Binding-site contacts:
Ligand atom C3 contacts residue TYR76 of chain 1.B at 3.8 Å (hydrophobic).
Ligand atom C1 contacts residue SER114 of chain 1.A at 3.5 Å.
Ligand atom C1 contacts residue TRP118 of chain 1.A at 3.7 Å (hydrophobic).
Ligand atom C4 contacts residue VAL52 of chain 1.B at 4.0 Å (hydrophobic).
Ligand atom C3 contacts residue CSO115 of chain 1.A at 3.5 Å.
Ligand atom C2 contacts residue CSO115 of chain 1.A at 2.5 Å.
Ligand atom C2 contacts residue CSD113 of chain 1.A at 3.8 Å.
Ligand atom C2 contacts residue SER114 of chain 1.A at 3.9 Å.
Ligand atom C4 contacts residue CSO115 of chain 1.A at 2.8 Å.
Ligand atom C3 contacts residue LYS56 of chain 1.B at 4.5 Å.
Ligand atom C3 contacts residue TYR72 of chain 1.B at 4.3 Å (hydrophobic).
Ligand atom C2 contacts residue LYS56 of chain 1.B at 4.4 Å.
Ligand atom C3 contacts residue CSD113 of chain 1.A at 3.4 Å.
Ligand atom C1 contacts residue TYR37 of chain 1.B at 3.9 Å (hydrophobic).
Ligand atom C contacts residue CSO115 of chain 1.A at 1.3 Å.
Ligand atom C4 contacts residue GLN91 of chain 1.A at 3.7 Å.
Ligand atom C contacts residue CSD113 of chain 1.A at 3.1 Å.
Ligand atom N contacts residue SER114 of chain 1.A at 2.6 Å (h-bond).
Ligand atom N contacts residue CSD113 of chain 1.A at 2.9 Å (h-bond).
Ligand atom C2 contacts residue FE1 of chain 1.C at 4.3 Å.
Ligand atom C4 contacts residue LYS56 of chain 1.B at 3.9 Å.
Ligand atom C contacts residue LYS56 of chain 1.B at 4.2 Å.
Ligand atom N contacts residue CYS110 of chain 1.A at 4.3 Å.
Ligand atom N contacts residue CSO115 of chain 1.A at 2.3 Å (h-bond).
Ligand atom N contacts residue FE1 of chain 1.C at 2.0 Å.
Ligand atom C contacts residue SER114 of chain 1.A at 3.6 Å.
Ligand atom C1 contacts residue TYR72 of chain 1.B at 3.9 Å (hydrophobic).
Ligand atom C contacts residue FE1 of chain 1.C at 2.9 Å.
Ligand atom C3 contacts residue SER114 of chain 1.A at 4.0 Å.
Ligand atom C1 contacts residue CSO115 of chain 1.A at 3.5 Å.

Sequence of chain 1.A:
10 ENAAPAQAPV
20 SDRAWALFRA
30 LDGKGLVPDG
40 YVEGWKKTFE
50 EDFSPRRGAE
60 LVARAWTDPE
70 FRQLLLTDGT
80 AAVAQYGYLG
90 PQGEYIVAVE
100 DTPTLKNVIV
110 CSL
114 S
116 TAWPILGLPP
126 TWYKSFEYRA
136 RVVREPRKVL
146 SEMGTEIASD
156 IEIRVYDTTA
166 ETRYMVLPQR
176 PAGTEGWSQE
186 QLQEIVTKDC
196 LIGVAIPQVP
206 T

Sequence of chain 1.B:
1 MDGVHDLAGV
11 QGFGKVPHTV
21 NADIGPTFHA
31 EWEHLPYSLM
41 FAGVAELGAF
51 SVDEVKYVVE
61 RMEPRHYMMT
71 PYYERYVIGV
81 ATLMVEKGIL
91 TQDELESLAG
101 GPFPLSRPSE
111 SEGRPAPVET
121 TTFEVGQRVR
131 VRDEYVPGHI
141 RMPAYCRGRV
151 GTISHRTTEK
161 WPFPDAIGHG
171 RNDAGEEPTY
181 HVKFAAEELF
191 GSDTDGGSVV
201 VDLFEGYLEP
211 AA

The protein below binds the small molecule below.
Small molecule (SMILES): CC(C)(C)C#N